Sequence of chain 1.Z:
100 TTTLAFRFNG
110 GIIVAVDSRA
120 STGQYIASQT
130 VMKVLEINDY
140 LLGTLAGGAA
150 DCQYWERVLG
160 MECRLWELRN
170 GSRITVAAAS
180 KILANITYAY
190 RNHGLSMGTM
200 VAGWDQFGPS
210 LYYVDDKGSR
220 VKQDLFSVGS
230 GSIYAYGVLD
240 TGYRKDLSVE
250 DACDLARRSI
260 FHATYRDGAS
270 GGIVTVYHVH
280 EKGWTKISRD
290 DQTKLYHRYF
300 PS

The protein below binds the small molecule below.
Small molecule (SMILES): O=C(NC1CC1)c1cccc(NC(=O)c2ccc(=O)n(Cc3ccccc3)n2)c1

Sequence of chain 1.Y:
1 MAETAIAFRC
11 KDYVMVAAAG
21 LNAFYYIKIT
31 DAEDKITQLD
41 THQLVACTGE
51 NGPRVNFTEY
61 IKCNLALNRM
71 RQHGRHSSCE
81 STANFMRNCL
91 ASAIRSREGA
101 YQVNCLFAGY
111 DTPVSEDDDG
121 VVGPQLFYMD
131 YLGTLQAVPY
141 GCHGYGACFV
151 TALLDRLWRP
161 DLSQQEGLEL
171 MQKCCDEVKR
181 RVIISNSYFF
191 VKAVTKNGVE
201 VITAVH

Binding-site contacts:
Ligand atom C9 contacts residue GLY228 of chain 1.Z at 3.7 Å.
Ligand atom C9 contacts residue VAL227 of chain 1.Z at 3.5 Å (hydrophobic).
Ligand atom N3 contacts residue TYR212 of chain 1.Z at 3.6 Å.
Ligand atom C13 contacts residue TYR235 of chain 1.Z at 3.3 Å (hydrophobic).
Ligand atom C6 contacts residue MET196 of chain 1.Z at 3.3 Å (hydrophobic).
Ligand atom C11 contacts residue SER231 of chain 1.Z at 3.5 Å.
Ligand atom N1 contacts residue VAL227 of chain 1.Z at 3.6 Å.
Ligand atom C12 contacts residue PHE24 of chain 1.Y at 3.6 Å (hydrophobic).
Ligand atom C17 contacts residue ILE29 of chain 1.Y at 3.7 Å (hydrophobic).
Ligand atom O1 contacts residue GLY228 of chain 1.Z at 3.0 Å (h-bond).
Ligand atom C8 contacts residue TYR212 of chain 1.Z at 3.6 Å (hydrophobic).
Ligand atom O2 contacts residue SER226 of chain 1.Z at 3.2 Å (h-bond).
Ligand atom C20 contacts residue PHE24 of chain 1.Y at 3.6 Å (hydrophobic).
Ligand atom C20 contacts residue TYR212 of chain 1.Z at 3.3 Å (hydrophobic).
Ligand atom C12 contacts residue SER231 of chain 1.Z at 3.6 Å.
Ligand atom C7 contacts residue TYR212 of chain 1.Z at 3.3 Å (hydrophobic).
Ligand atom C6 contacts residue GLY197 of chain 1.Z at 3.6 Å.
Ligand atom O contacts residue GLY146 of chain 1.Z at 3.4 Å (h-bond).
Ligand atom C16 contacts residue TYR212 of chain 1.Z at 3.5 Å (hydrophobic).
Ligand atom C6 contacts residue ASP215 of chain 1.Z at 3.4 Å.
Ligand atom O2 contacts residue TYR235 of chain 1.Z at 2.4 Å (h-bond).
Ligand atom O1 contacts residue PHE24 of chain 1.Y at 3.6 Å.
Ligand atom C7 contacts residue MET196 of chain 1.Z at 3.7 Å (hydrophobic).
Ligand atom C contacts residue GLY146 of chain 1.Z at 3.6 Å.
Ligand atom C16 contacts residue PHE225 of chain 1.Z at 3.4 Å (hydrophobic).
Ligand atom C9 contacts residue PHE24 of chain 1.Y at 3.4 Å (hydrophobic).
Ligand atom C15 contacts residue TYR212 of chain 1.Z at 3.4 Å (hydrophobic).
Ligand atom C12 contacts residue SER226 of chain 1.Z at 3.3 Å.
Ligand atom C10 contacts residue PHE24 of chain 1.Y at 3.5 Å (hydrophobic).
Ligand atom C7 contacts residue GLY197 of chain 1.Z at 3.5 Å.
Ligand atom N2 contacts residue SER226 of chain 1.Z at 3.2 Å (h-bond).
Ligand atom N1 contacts residue TYR212 of chain 1.Z at 3.1 Å (h-bond).
Ligand atom N1 contacts residue PHE24 of chain 1.Y at 3.4 Å.
Ligand atom C19 contacts residue PHE24 of chain 1.Y at 3.5 Å (hydrophobic).
Ligand atom C13 contacts residue SER226 of chain 1.Z at 3.0 Å.
Ligand atom C16 contacts residue ILE29 of chain 1.Y at 3.6 Å (hydrophobic).
Ligand atom C18 contacts residue ASN22 of chain 1.Y at 3.3 Å.
Ligand atom C19 contacts residue TYR212 of chain 1.Z at 3.6 Å (hydrophobic).
Ligand atom O2 contacts residue ILE29 of chain 1.Y at 3.2 Å.
Ligand atom C11 contacts residue PHE24 of chain 1.Y at 3.2 Å (hydrophobic).